Sequence of chain 2.D:
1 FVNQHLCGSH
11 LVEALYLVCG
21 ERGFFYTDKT

Sequence of chain 1.A:
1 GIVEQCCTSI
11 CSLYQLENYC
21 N

Sequence of chain 2.C:
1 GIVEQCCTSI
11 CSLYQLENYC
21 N

Binding-site contacts:
Ligand atom C5 contacts residue LEU13 of chain 2.C at 3.9 Å (hydrophobic).
Ligand atom C6 contacts residue LEU13 of chain 1.A at 3.5 Å (hydrophobic).
Ligand atom O1 contacts residue TYR14 of chain 1.A at 3.5 Å.
Ligand atom C7 contacts residue GLU17 of chain 2.C at 3.6 Å.
Ligand atom C3 contacts residue TYR14 of chain 1.A at 3.9 Å (hydrophobic).
Ligand atom C6 contacts residue TYR14 of chain 1.A at 3.5 Å (hydrophobic).
Ligand atom O1 contacts residue VAL18 of chain 2.D at 2.8 Å (h-bond).
Ligand atom C3 contacts residue LEU13 of chain 2.C at 3.7 Å (hydrophobic).
Ligand atom C2 contacts residue TYR14 of chain 1.A at 3.6 Å (hydrophobic).
Ligand atom C4 contacts residue LEU13 of chain 2.C at 3.7 Å (hydrophobic).
Ligand atom C1 contacts residue LEU13 of chain 1.A at 4.3 Å (hydrophobic).
Ligand atom O1 contacts residue LEU13 of chain 1.A at 4.2 Å.
Ligand atom C2 contacts residue VAL18 of chain 2.D at 3.8 Å (hydrophobic).
Ligand atom C5 contacts residue TYR14 of chain 1.A at 3.8 Å (hydrophobic).
Ligand atom C7 contacts residue LEU13 of chain 2.C at 3.5 Å (hydrophobic).
Ligand atom C7 contacts residue TYR14 of chain 2.C at 3.7 Å (hydrophobic).
Ligand atom C1 contacts residue VAL18 of chain 2.D at 3.9 Å (hydrophobic).
Ligand atom C4 contacts residue TYR14 of chain 1.A at 4.3 Å (hydrophobic).
Ligand atom C5 contacts residue LEU13 of chain 1.A at 4.3 Å (hydrophobic).
Ligand atom O1 contacts residue LEU17 of chain 2.D at 4.2 Å.
Ligand atom C1 contacts residue TYR14 of chain 1.A at 3.6 Å (hydrophobic).
Ligand atom C2 contacts residue GLU17 of chain 2.C at 3.9 Å.
Ligand atom C3 contacts residue GLU17 of chain 2.C at 4.3 Å.

This small molecule binds to this protein.
Small molecule (SMILES): Cc1cccc(O)c1